A protein and the small-molecule ligand that binds it are described below.
Small molecule (SMILES): CC(=O)N[C@H]1[C@H](O[C@H]2[C@H](O)[C@@H](NC(C)=O)CO[C@@H]2CO)O[C@H](CO)[C@@H](O)[C@@H]1O

Sequence of chain 3.A:
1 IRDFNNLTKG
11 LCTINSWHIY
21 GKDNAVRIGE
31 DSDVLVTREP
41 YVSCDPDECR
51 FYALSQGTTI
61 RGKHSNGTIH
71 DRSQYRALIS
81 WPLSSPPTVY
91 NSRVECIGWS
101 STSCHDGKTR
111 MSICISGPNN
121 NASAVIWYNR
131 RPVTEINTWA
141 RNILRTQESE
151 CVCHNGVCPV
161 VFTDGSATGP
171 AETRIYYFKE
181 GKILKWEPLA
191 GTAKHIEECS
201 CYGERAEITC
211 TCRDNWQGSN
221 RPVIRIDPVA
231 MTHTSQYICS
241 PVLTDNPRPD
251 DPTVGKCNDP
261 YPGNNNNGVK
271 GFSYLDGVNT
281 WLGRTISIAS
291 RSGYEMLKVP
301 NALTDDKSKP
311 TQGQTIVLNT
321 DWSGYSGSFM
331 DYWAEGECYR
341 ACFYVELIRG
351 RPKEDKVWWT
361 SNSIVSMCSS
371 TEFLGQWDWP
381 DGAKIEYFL

Binding-site contacts:
Ligand atom C4 contacts residue ASN66 of chain 3.A at 4.2 Å.
Ligand atom O7 contacts residue ASN66 of chain 3.A at 3.8 Å.
Ligand atom C5 contacts residue ASN66 of chain 3.A at 3.7 Å.
Ligand atom C1 contacts residue ASN66 of chain 3.A at 1.4 Å.
Ligand atom C7 contacts residue TYR387 of chain 2.A at 4.3 Å (hydrophobic).
Ligand atom C1 contacts residue TRP358 of chain 3.A at 4.2 Å (hydrophobic).
Ligand atom C4 contacts residue TRP358 of chain 3.A at 3.7 Å (hydrophobic).
Ligand atom O7 contacts residue TYR387 of chain 2.A at 3.8 Å.
Ligand atom O5 contacts residue ASN66 of chain 3.A at 2.4 Å (h-bond).
Ligand atom C5 contacts residue TRP358 of chain 3.A at 4.2 Å (hydrophobic).
Ligand atom C6 contacts residue TRP358 of chain 3.A at 3.8 Å (hydrophobic).
Ligand atom O4 contacts residue TRP358 of chain 3.A at 4.1 Å.
Ligand atom O5 contacts residue TRP358 of chain 3.A at 4.0 Å.
Ligand atom C3 contacts residue ASN66 of chain 3.A at 3.8 Å.
Ligand atom C2 contacts residue TRP358 of chain 3.A at 4.5 Å (hydrophobic).
Ligand atom C7 contacts residue ASN66 of chain 3.A at 3.5 Å.
Ligand atom C2 contacts residue ASN66 of chain 3.A at 2.4 Å.
Ligand atom O3 contacts residue TRP358 of chain 3.A at 4.3 Å.
Ligand atom N2 contacts residue ASN66 of chain 3.A at 2.9 Å (h-bond).
Ligand atom O6 contacts residue ASN66 of chain 3.A at 4.5 Å.
Ligand atom O6 contacts residue TRP358 of chain 3.A at 3.7 Å.
Ligand atom C1 contacts residue TYR387 of chain 2.A at 4.4 Å (hydrophobic).

Sequence of chain 2.A:
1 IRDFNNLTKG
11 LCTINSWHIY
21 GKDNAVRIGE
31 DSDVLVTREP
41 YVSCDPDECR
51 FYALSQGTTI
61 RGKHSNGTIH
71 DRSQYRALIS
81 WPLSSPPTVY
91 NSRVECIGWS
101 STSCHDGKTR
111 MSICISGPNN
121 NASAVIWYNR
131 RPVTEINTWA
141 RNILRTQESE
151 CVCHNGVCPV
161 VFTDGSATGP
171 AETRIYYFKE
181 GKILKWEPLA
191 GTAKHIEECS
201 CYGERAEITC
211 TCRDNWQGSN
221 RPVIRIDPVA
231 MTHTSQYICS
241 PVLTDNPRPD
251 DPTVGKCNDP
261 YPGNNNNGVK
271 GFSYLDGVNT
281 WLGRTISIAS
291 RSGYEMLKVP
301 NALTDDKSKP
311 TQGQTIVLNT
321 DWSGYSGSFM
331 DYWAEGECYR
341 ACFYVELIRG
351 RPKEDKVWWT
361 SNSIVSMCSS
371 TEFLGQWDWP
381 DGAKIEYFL